Binding-site contacts:
Ligand atom N contacts residue ASN230 of chain 1.A at 2.8 Å (h-bond).
Ligand atom O2P contacts residue TYR134 of chain 1.A at 2.5 Å (h-bond).
Ligand atom N contacts residue ASN179 of chain 1.A at 3.0 Å (h-bond).
Ligand atom CG contacts residue ASN230 of chain 1.A at 3.7 Å.
Ligand atom NH2 contacts residue GLU186 of chain 1.A at 2.8 Å (salt-bridge).
Ligand atom P contacts residue ARG133 of chain 1.A at 3.7 Å.
Ligand atom O contacts residue ASN230 of chain 1.A at 2.9 Å (h-bond).
Ligand atom N contacts residue LEU233 of chain 1.A at 3.6 Å.
Ligand atom OXT contacts residue ASN179 of chain 1.A at 2.8 Å (h-bond).
Ligand atom C contacts residue ASN230 of chain 1.A at 3.5 Å.
Ligand atom NH2 contacts residue ARG60 of chain 1.A at 3.6 Å.
Ligand atom NH2 contacts residue VAL182 of chain 1.A at 3.5 Å.
Ligand atom CZ contacts residue VAL182 of chain 1.A at 3.7 Å (hydrophobic).
Ligand atom O2P contacts residue ARG133 of chain 1.A at 2.9 Å (salt-bridge).
Ligand atom P contacts residue ARG60 of chain 1.A at 3.7 Å.
Ligand atom O3P contacts residue ARG60 of chain 1.A at 2.9 Å (salt-bridge).
Ligand atom CB contacts residue ASN230 of chain 1.A at 3.5 Å.
Ligand atom CD contacts residue GLU186 of chain 1.A at 3.5 Å.
Ligand atom CB contacts residue ASN230 of chain 1.A at 3.7 Å.
Ligand atom O contacts residue VAL182 of chain 1.A at 3.3 Å.
Ligand atom CA contacts residue ASN230 of chain 1.A at 3.4 Å.
Ligand atom NE contacts residue ARG64 of chain 1.A at 3.7 Å.
Ligand atom O3P contacts residue ARG133 of chain 1.A at 2.7 Å (salt-bridge).
Ligand atom CA contacts residue ASN230 of chain 1.A at 3.7 Å.
Ligand atom CZ contacts residue ARG64 of chain 1.A at 3.6 Å.
Ligand atom CG1 contacts residue GLY175 of chain 1.A at 3.5 Å.
Ligand atom NH2 contacts residue ARG64 of chain 1.A at 3.2 Å (salt-bridge).
Ligand atom CZ contacts residue GLU186 of chain 1.A at 3.5 Å.
Ligand atom NE contacts residue GLU186 of chain 1.A at 2.8 Å (salt-bridge).
Ligand atom CB contacts residue ASN179 of chain 1.A at 3.4 Å.
Ligand atom CA contacts residue ASN179 of chain 1.A at 3.4 Å.
Ligand atom OXT contacts residue LYS126 of chain 1.A at 2.8 Å (salt-bridge).
Ligand atom CA contacts residue LEU178 of chain 1.A at 3.8 Å (hydrophobic).
Ligand atom O1P contacts residue ARG60 of chain 1.A at 2.9 Å (salt-bridge).
Ligand atom O contacts residue 0DV1 of chain 1.I at 3.8 Å.
Ligand atom C contacts residue ASN179 of chain 1.A at 3.7 Å.
Ligand atom NH2 contacts residue ARG133 of chain 1.A at 3.7 Å.
Ligand atom NH1 contacts residue ARG64 of chain 1.A at 3.7 Å.
Ligand atom O1P contacts residue LYS53 of chain 1.A at 3.2 Å.
Ligand atom NZ contacts residue ASP229 of chain 1.A at 2.8 Å (salt-bridge).

The protein below binds the small molecule below.
Small molecule (SMILES): CC(C)[C@H](NC(=O)[C@H](COP(=O)(O)O)NC(=O)[C@H](CCCCN)NC(=O)[C@H](CCCN=C(N)N)NC(=O)[C@H](CCCN=C(N)N)NC(=O)[C@H](C)N)C(=O)O

Sequence of chain 1.A:
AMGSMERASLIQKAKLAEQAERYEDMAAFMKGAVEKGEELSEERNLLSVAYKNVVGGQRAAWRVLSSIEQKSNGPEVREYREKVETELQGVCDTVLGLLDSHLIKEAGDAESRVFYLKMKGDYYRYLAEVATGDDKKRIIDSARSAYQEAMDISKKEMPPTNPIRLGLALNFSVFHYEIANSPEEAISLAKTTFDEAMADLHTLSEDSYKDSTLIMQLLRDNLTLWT